A protein and the small-molecule ligand that binds it are described below.
Small molecule (SMILES): Nc1ncnc2c1ncn2[C@@H]1O[C@H](COP(=O)(O)OP(=O)(O)OP(O)(O)=S)[C@@H](O)[C@H]1O

Sequence of chain 1.A:
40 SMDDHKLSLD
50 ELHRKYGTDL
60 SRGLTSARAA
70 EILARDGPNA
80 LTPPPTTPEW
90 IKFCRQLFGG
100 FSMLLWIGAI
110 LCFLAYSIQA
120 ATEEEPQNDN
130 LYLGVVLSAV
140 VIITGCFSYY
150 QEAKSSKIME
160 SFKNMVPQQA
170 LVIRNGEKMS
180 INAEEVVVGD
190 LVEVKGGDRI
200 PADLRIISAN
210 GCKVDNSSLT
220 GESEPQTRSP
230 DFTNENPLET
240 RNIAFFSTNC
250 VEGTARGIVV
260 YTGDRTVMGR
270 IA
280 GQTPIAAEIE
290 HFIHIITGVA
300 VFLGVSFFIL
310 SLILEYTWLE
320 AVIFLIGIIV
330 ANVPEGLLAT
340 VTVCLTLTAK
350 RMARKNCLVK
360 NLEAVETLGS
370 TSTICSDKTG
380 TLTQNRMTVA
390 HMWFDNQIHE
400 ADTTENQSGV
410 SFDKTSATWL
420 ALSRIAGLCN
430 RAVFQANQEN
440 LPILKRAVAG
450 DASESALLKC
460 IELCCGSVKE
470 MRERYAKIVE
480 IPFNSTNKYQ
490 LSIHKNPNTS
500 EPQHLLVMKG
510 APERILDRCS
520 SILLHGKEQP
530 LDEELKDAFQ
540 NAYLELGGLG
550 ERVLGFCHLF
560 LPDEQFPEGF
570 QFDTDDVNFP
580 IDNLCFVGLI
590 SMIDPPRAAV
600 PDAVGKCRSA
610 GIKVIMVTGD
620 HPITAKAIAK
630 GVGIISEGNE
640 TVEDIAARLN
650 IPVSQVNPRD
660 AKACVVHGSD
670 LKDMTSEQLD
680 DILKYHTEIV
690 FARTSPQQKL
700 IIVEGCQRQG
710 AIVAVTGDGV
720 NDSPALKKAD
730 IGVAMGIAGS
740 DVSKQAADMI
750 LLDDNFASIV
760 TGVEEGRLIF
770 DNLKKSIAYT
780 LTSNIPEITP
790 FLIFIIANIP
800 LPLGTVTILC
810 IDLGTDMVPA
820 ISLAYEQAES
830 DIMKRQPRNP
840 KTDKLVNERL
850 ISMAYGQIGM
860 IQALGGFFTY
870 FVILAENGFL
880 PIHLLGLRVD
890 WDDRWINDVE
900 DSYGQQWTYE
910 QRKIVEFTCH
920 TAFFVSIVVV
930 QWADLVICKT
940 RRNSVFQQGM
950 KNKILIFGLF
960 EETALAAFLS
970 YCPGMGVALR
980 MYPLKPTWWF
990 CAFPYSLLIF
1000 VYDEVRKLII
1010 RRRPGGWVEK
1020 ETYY

Binding-site contacts:
Ligand atom O1B contacts residue ARG551 of chain 1.A at 2.2 Å (salt-bridge).
Ligand atom O2' contacts residue ARG692 of chain 1.A at 3.6 Å (salt-bridge).
Ligand atom C2 contacts residue LYS508 of chain 1.A at 3.6 Å.
Ligand atom O3A contacts residue GLY618 of chain 1.A at 3.7 Å.
Ligand atom O3' contacts residue ARG551 of chain 1.A at 3.8 Å.
Ligand atom C5' contacts residue GLY618 of chain 1.A at 3.5 Å.
Ligand atom S1G contacts residue MG1 of chain 1.I at 2.2 Å.
Ligand atom O5' contacts residue PHE482 of chain 1.A at 3.4 Å.
Ligand atom N9 contacts residue PHE482 of chain 1.A at 3.5 Å.
Ligand atom C2 contacts residue GLY509 of chain 1.A at 3.6 Å.
Ligand atom C8 contacts residue PHE482 of chain 1.A at 3.4 Å (hydrophobic).
Ligand atom C4 contacts residue PHE482 of chain 1.A at 3.6 Å (hydrophobic).
Ligand atom O4' contacts residue PHE482 of chain 1.A at 3.7 Å.
Ligand atom C4' contacts residue ARG692 of chain 1.A at 3.5 Å.
Ligand atom C6 contacts residue LYS508 of chain 1.A at 3.6 Å.
Ligand atom O2G contacts residue GLY618 of chain 1.A at 3.7 Å.
Ligand atom N3 contacts residue GLY509 of chain 1.A at 3.4 Å.
Ligand atom N6 contacts residue PHE482 of chain 1.A at 3.6 Å.
Ligand atom O3G contacts residue THR378 of chain 1.A at 3.3 Å (h-bond).
Ligand atom O3' contacts residue ASP619 of chain 1.A at 2.4 Å (salt-bridge).
Ligand atom N7 contacts residue PHE482 of chain 1.A at 3.2 Å.
Ligand atom C6 contacts residue PHE482 of chain 1.A at 3.5 Å (hydrophobic).
Ligand atom N7 contacts residue ARG551 of chain 1.A at 3.5 Å (salt-bridge).
Ligand atom O2B contacts residue ARG551 of chain 1.A at 2.9 Å (salt-bridge).
Ligand atom O3G contacts residue ASP376 of chain 1.A at 3.6 Å.
Ligand atom N6 contacts residue LYS508 of chain 1.A at 3.8 Å.
Ligand atom N6 contacts residue ASP450 of chain 1.A at 3.6 Å (salt-bridge).
Ligand atom N1 contacts residue LYS508 of chain 1.A at 2.9 Å (salt-bridge).
Ligand atom O3G contacts residue LYS377 of chain 1.A at 3.2 Å (salt-bridge).
Ligand atom O1B contacts residue ASP619 of chain 1.A at 2.8 Å (salt-bridge).
Ligand atom O3B contacts residue GLY618 of chain 1.A at 3.5 Å (h-bond).
Ligand atom PB contacts residue ARG551 of chain 1.A at 3.1 Å.
Ligand atom C3' contacts residue ASP619 of chain 1.A at 3.7 Å.
Ligand atom O3' contacts residue GLY618 of chain 1.A at 3.0 Å (h-bond).
Ligand atom C8 contacts residue ARG551 of chain 1.A at 3.1 Å.
Ligand atom C4' contacts residue GLY618 of chain 1.A at 3.5 Å.
Ligand atom C5 contacts residue PHE482 of chain 1.A at 3.5 Å (hydrophobic).
Ligand atom O2' contacts residue ASP619 of chain 1.A at 3.7 Å.
Ligand atom N3 contacts residue LEU553 of chain 1.A at 3.7 Å.
Ligand atom C5' contacts residue LYS487 of chain 1.A at 3.7 Å.